A protein and the small-molecule ligand that binds it are described below.
Small molecule (SMILES): Cc1cn([C@H]2C[C@H](O)[C@@H](CO[P](=O)(O)O[C@H]3C[C@H](n4ccc(N)nc4=O)O[C@@H]3CO[P](=O)(O)O[C@H]3C[C@H](n4cnc5c(N)ncnc54)O[C@@H]3C)O2)c(=O)[nH]c1=O.N.Nc1ccn([C@H]2C[C@H](O[P](=O)(O)OC[C@H]3O[C@@H](n4ccc(N)nc4=O)C[C@@H]3O[P](=O)(O)OC[C@H]3OCC[C@@H]3O)[C@@H](COP(=O)=O)O2)c(=O)n1

Sequence of chain 1.A:
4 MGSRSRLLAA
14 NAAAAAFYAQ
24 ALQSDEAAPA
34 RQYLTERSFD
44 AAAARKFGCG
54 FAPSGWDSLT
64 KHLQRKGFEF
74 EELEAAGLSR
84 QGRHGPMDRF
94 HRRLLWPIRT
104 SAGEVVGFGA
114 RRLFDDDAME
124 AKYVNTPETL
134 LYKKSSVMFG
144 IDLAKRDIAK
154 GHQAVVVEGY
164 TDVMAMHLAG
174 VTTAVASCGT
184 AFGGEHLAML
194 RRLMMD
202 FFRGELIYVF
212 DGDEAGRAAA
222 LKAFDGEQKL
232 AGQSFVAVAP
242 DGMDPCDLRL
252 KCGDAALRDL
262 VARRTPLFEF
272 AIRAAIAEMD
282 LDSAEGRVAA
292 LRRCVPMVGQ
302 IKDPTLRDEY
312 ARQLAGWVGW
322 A

Binding-site contacts:
Ligand atom N4 contacts residue DG9 of chain 1.D at 3.7 Å.
Ligand atom C4 contacts residue DC4 of chain 1.D at 3.1 Å.
Ligand atom N4 contacts residue DG5 of chain 1.D at 3.5 Å (h-bond).
Ligand atom O2 contacts residue DA8 of chain 1.D at 4.5 Å.
Ligand atom C5 contacts residue DC4 of chain 1.D at 3.6 Å.
Ligand atom C5 contacts residue DG9 of chain 1.D at 4.1 Å.
Ligand atom C2 contacts residue DA8 of chain 1.D at 4.4 Å.
Ligand atom O2 contacts residue DG6 of chain 1.D at 3.3 Å (h-bond).
Ligand atom C4 contacts residue DG6 of chain 1.D at 3.4 Å.
Ligand atom C4 contacts residue DG5 of chain 1.D at 4.3 Å.
Ligand atom N4 contacts residue DG6 of chain 1.D at 2.7 Å (h-bond).
Ligand atom C4 contacts residue DG9 of chain 1.D at 4.4 Å.
Ligand atom N3 contacts residue DG6 of chain 1.D at 3.0 Å (h-bond).
Ligand atom N3 contacts residue DA8 of chain 1.D at 3.2 Å (h-bond).
Ligand atom N3 contacts residue DG5 of chain 1.D at 3.4 Å (h-bond).
Ligand atom O2 contacts residue DG5 of chain 1.D at 3.2 Å (h-bond).
Ligand atom C6 contacts residue DC4 of chain 1.D at 4.3 Å.
Ligand atom N1 contacts residue DC4 of chain 1.D at 4.5 Å.
Ligand atom O3' contacts residue ASP119 of chain 1.A at 3.3 Å (salt-bridge).
Ligand atom C4 contacts residue DA8 of chain 1.D at 3.6 Å.
Ligand atom C2 contacts residue DG5 of chain 1.D at 3.7 Å.
Ligand atom C2 contacts residue DG6 of chain 1.D at 3.6 Å.
Ligand atom N3 contacts residue DC4 of chain 1.D at 3.4 Å (h-bond).
Ligand atom O4 contacts residue DA8 of chain 1.D at 3.1 Å (h-bond).
Ligand atom N4 contacts residue DC4 of chain 1.D at 3.1 Å (h-bond).
Ligand atom C2 contacts residue DC4 of chain 1.D at 4.1 Å.